A protein and the small-molecule ligand that binds it are described below.
Small molecule (SMILES): Nc1ncnc2c1ncn2[C@H]1C[C@H](O)[C@@H](COP(=O)(O)O)O1

Binding-site contacts:
Ligand atom C8 contacts residue ASP609 of chain 3.Q at 4.4 Å.
Ligand atom C8 contacts residue HIS630 of chain 3.Q at 3.1 Å.
Ligand atom N1 contacts residue PRO631 of chain 3.Q at 3.8 Å.
Ligand atom N6 contacts residue SER632 of chain 3.Q at 4.0 Å.
Ligand atom C4 contacts residue PRO419 of chain 3.Q at 4.0 Å (hydrophobic).
Ligand atom N1 contacts residue PRO419 of chain 3.Q at 4.2 Å.
Ligand atom C6 contacts residue PRO631 of chain 3.Q at 3.6 Å (hydrophobic).
Ligand atom C5 contacts residue PRO419 of chain 3.Q at 4.2 Å (hydrophobic).
Ligand atom C2 contacts residue PRO631 of chain 3.Q at 4.3 Å (hydrophobic).
Ligand atom C2 contacts residue GLY639 of chain 3.Q at 3.9 Å.
Ligand atom C2' contacts residue PRO419 of chain 3.Q at 4.0 Å (hydrophobic).
Ligand atom O2P contacts residue HIS628 of chain 3.Q at 3.8 Å.
Ligand atom N7 contacts residue HIS630 of chain 3.Q at 3.6 Å.
Ligand atom N9 contacts residue PRO419 of chain 3.Q at 4.2 Å.
Ligand atom N1 contacts residue GLY639 of chain 3.Q at 3.1 Å (h-bond).
Ligand atom O4' contacts residue HIS630 of chain 3.Q at 4.2 Å.
Ligand atom P contacts residue PHE629 of chain 3.Q at 4.4 Å.
Ligand atom N6 contacts residue GLY637 of chain 3.Q at 4.0 Å.
Ligand atom N6 contacts residue PRO633 of chain 3.Q at 4.2 Å.
Ligand atom C5 contacts residue PRO631 of chain 3.Q at 4.1 Å (hydrophobic).
Ligand atom C6 contacts residue PRO419 of chain 3.Q at 4.3 Å (hydrophobic).
Ligand atom O5' contacts residue PRO631 of chain 3.Q at 4.0 Å.
Ligand atom O4' contacts residue PRO631 of chain 3.Q at 4.1 Å.
Ligand atom O5' contacts residue PHE629 of chain 3.Q at 3.9 Å.
Ligand atom C5 contacts residue SER632 of chain 3.Q at 4.4 Å.
Ligand atom O2P contacts residue PRO631 of chain 3.Q at 3.8 Å.
Ligand atom O2P contacts residue PHE629 of chain 3.Q at 3.4 Å (h-bond).
Ligand atom C6 contacts residue GLY639 of chain 3.Q at 3.8 Å.
Ligand atom N3 contacts residue PRO419 of chain 3.Q at 4.2 Å.
Ligand atom N9 contacts residue HIS630 of chain 3.Q at 3.8 Å.
Ligand atom N6 contacts residue GLY639 of chain 3.Q at 2.9 Å (h-bond).
Ligand atom C2 contacts residue PRO419 of chain 3.Q at 4.2 Å (hydrophobic).
Ligand atom C6 contacts residue VAL418 of chain 3.Q at 4.0 Å (hydrophobic).
Ligand atom N1 contacts residue VAL418 of chain 3.Q at 3.8 Å.
Ligand atom C1' contacts residue HIS630 of chain 3.Q at 3.8 Å.
Ligand atom N6 contacts residue PRO631 of chain 3.Q at 3.8 Å.
Ligand atom N7 contacts residue ASP609 of chain 3.Q at 4.1 Å.
Ligand atom N6 contacts residue PHE638 of chain 3.Q at 3.8 Å.
Ligand atom N6 contacts residue VAL418 of chain 3.Q at 3.8 Å.
Ligand atom N7 contacts residue SER632 of chain 3.Q at 3.8 Å.

Sequence of chain 3.Q:
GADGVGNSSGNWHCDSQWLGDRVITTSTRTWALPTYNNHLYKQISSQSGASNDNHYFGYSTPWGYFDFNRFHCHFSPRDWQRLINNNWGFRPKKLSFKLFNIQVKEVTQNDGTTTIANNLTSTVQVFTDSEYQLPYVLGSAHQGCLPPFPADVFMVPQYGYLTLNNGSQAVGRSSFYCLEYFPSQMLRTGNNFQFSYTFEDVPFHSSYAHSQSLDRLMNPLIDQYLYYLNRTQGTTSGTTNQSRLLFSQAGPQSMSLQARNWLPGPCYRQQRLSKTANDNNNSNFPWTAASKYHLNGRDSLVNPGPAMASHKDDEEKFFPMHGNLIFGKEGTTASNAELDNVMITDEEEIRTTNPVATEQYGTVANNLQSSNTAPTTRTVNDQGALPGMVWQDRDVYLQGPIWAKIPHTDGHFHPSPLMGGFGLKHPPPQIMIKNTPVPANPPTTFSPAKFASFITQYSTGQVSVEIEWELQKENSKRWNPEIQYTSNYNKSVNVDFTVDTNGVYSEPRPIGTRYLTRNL